Binding-site contacts:
Ligand atom O5 contacts residue ASN66 of chain 1.O at 2.5 Å (h-bond).
Ligand atom C1 contacts residue SER68 of chain 1.O at 4.0 Å.
Ligand atom C5 contacts residue SER68 of chain 1.O at 3.6 Å.
Ligand atom C7 contacts residue ASN66 of chain 1.O at 3.1 Å.
Ligand atom C6 contacts residue SER68 of chain 1.O at 3.4 Å.
Ligand atom C4 contacts residue ASN66 of chain 1.O at 4.3 Å.
Ligand atom O7 contacts residue ASN66 of chain 1.O at 3.6 Å.
Ligand atom C8 contacts residue ASN66 of chain 1.O at 3.9 Å.
Ligand atom C3 contacts residue ASN66 of chain 1.O at 3.8 Å.
Ligand atom O5 contacts residue SER68 of chain 1.O at 3.7 Å.
Ligand atom C6 contacts residue HIS69 of chain 1.O at 4.0 Å.
Ligand atom C5 contacts residue ASN66 of chain 1.O at 3.7 Å.
Ligand atom C2 contacts residue ASN66 of chain 1.O at 2.4 Å.
Ligand atom N2 contacts residue ASN66 of chain 1.O at 2.6 Å (h-bond).
Ligand atom C1 contacts residue ASN66 of chain 1.O at 1.5 Å.

This small molecule binds to this protein.
Small molecule (SMILES): CC(=O)N[C@@H]1[C@@H](O)[C@H](O)[C@@H](CO)O[C@H]1O

Sequence of chain 1.O:
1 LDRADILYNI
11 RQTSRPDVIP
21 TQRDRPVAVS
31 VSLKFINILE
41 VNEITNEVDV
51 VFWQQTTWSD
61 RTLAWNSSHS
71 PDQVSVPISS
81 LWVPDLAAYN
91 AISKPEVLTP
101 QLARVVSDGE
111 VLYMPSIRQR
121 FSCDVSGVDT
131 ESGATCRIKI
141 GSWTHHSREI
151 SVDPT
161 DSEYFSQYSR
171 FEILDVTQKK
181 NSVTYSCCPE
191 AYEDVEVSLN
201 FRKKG